The small molecule below binds the protein below.
Small molecule (SMILES): O=C([O-])C(=O)[O-]

Binding-site contacts:
Ligand atom O3 contacts residue ASP212 of chain 1.B at 2.8 Å (salt-bridge).
Ligand atom C2 contacts residue GLU188 of chain 1.B at 3.7 Å.
Ligand atom O3 contacts residue GLU188 of chain 1.B at 3.0 Å (salt-bridge).
Ligand atom O3 contacts residue GLY211 of chain 1.B at 3.7 Å.
Ligand atom O2 contacts residue MET276 of chain 1.B at 4.4 Å.
Ligand atom C1 contacts residue GLY211 of chain 1.B at 3.8 Å.
Ligand atom O1 contacts residue THR244 of chain 1.B at 2.5 Å (h-bond).
Ligand atom O2 contacts residue LYS186 of chain 1.B at 3.6 Å (salt-bridge).
Ligand atom O4 contacts residue ASP212 of chain 1.B at 3.8 Å.
Ligand atom C2 contacts residue LYS186 of chain 1.B at 3.6 Å.
Ligand atom O2 contacts residue ALA209 of chain 1.B at 4.1 Å.
Ligand atom O2 contacts residue MET207 of chain 1.B at 4.4 Å.
Ligand atom O1 contacts residue ASP212 of chain 1.B at 4.0 Å.
Ligand atom O1 contacts residue ARG210 of chain 1.B at 3.6 Å.
Ligand atom C1 contacts residue GLU188 of chain 1.B at 3.7 Å.
Ligand atom O1 contacts residue MG1 of chain 1.O at 4.0 Å.
Ligand atom O1 contacts residue ALA209 of chain 1.B at 3.5 Å.
Ligand atom O2 contacts residue ARG87 of chain 1.B at 4.0 Å.
Ligand atom C1 contacts residue ASP212 of chain 1.B at 3.8 Å.
Ligand atom C1 contacts residue ARG210 of chain 1.B at 4.4 Å.
Ligand atom O3 contacts residue MG1 of chain 1.O at 2.2 Å.
Ligand atom O4 contacts residue ALA209 of chain 1.B at 4.1 Å.
Ligand atom C2 contacts residue ASP212 of chain 1.B at 4.5 Å.
Ligand atom C2 contacts residue THR244 of chain 1.B at 4.1 Å.
Ligand atom O2 contacts residue MG1 of chain 1.O at 4.0 Å.
Ligand atom C1 contacts residue ALA209 of chain 1.B at 3.5 Å (hydrophobic).
Ligand atom C1 contacts residue THR244 of chain 1.B at 3.6 Å.
Ligand atom C1 contacts residue MG1 of chain 1.O at 2.8 Å.
Ligand atom O4 contacts residue MG1 of chain 1.O at 1.9 Å.
Ligand atom O4 contacts residue GLU188 of chain 1.B at 3.0 Å (salt-bridge).
Ligand atom O1 contacts residue GLY211 of chain 1.B at 3.0 Å (h-bond).
Ligand atom O2 contacts residue THR244 of chain 1.B at 3.6 Å.
Ligand atom O4 contacts residue LYS186 of chain 1.B at 2.9 Å (salt-bridge).
Ligand atom O3 contacts residue ALA209 of chain 1.B at 3.8 Å.
Ligand atom C2 contacts residue MG1 of chain 1.O at 2.7 Å.
Ligand atom C2 contacts residue ALA209 of chain 1.B at 3.7 Å (hydrophobic).

Sequence of chain 1.B:
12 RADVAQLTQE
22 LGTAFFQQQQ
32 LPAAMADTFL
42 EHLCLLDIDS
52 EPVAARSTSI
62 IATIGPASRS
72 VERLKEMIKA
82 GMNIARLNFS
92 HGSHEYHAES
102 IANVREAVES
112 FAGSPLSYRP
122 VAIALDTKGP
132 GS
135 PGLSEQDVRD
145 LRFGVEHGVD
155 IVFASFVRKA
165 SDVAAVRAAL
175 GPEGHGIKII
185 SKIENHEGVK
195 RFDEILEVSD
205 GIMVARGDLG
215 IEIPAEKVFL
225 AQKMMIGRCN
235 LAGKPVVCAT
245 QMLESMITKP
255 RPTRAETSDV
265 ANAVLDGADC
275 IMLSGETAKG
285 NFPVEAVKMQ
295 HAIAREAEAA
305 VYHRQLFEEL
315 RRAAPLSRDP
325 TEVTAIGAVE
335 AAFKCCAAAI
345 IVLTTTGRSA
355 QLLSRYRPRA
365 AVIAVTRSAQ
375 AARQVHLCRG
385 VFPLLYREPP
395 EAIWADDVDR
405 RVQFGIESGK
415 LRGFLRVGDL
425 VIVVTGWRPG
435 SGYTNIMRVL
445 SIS